This small molecule binds to this protein.
Small molecule (SMILES): CCO/N=C/c1ccc(OCC[C@@H](C)CCN2CCN(c3ccncc3)C2=O)cc1

Sequence of chain 7.C:
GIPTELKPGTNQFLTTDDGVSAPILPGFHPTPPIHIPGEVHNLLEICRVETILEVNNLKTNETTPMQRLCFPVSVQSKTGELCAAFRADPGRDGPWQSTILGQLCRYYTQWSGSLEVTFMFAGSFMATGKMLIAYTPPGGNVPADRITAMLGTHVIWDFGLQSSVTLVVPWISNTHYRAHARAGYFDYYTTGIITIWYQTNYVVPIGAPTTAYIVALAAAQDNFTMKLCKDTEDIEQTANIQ

Binding-site contacts:
Ligand atom CAR contacts residue ASN228 of chain 6.A at 3.7 Å.
Ligand atom CAA contacts residue PRO177 of chain 6.A at 3.2 Å (hydrophobic).
Ligand atom CAX contacts residue ASN228 of chain 6.A at 3.8 Å.
Ligand atom CAR contacts residue TYR201 of chain 6.A at 3.5 Å (hydrophobic).
Ligand atom CBA contacts residue TRP203 of chain 6.A at 3.8 Å (hydrophobic).
Ligand atom OAW contacts residue MET195 of chain 6.A at 3.4 Å.
Ligand atom CAH contacts residue MET114 of chain 6.A at 3.5 Å (hydrophobic).
Ligand atom CAK contacts residue PHE135 of chain 6.A at 3.3 Å (hydrophobic).
Ligand atom CAI contacts residue PHE135 of chain 6.A at 3.5 Å (hydrophobic).
Ligand atom CAZ contacts residue ILE111 of chain 6.A at 3.9 Å (hydrophobic).
Ligand atom CAM contacts residue TYR155 of chain 6.A at 3.9 Å (hydrophobic).
Ligand atom CAE contacts residue ASN228 of chain 6.A at 3.6 Å.
Ligand atom NBD contacts residue TRP203 of chain 6.A at 3.6 Å.
Ligand atom NAU contacts residue MET114 of chain 6.A at 3.9 Å.
Ligand atom NAT contacts residue TYR155 of chain 6.A at 3.9 Å.
Ligand atom CAQ contacts residue LEU113 of chain 6.A at 3.6 Å (hydrophobic).
Ligand atom CAG contacts residue GLN202 of chain 6.A at 3.5 Å.
Ligand atom CAN contacts residue ILE111 of chain 6.A at 3.8 Å (hydrophobic).
Ligand atom CAF contacts residue MET114 of chain 6.A at 3.1 Å (hydrophobic).
Ligand atom CAA contacts residue VAL179 of chain 6.A at 3.5 Å (hydrophobic).
Ligand atom CAP contacts residue LEU113 of chain 6.A at 3.6 Å (hydrophobic).
Ligand atom CAS contacts residue TYR201 of chain 6.A at 3.9 Å (hydrophobic).
Ligand atom CAO contacts residue MET230 of chain 6.A at 3.6 Å (hydrophobic).
Ligand atom CAG contacts residue TRP203 of chain 6.A at 3.7 Å (hydrophobic).
Ligand atom CAG contacts residue ASN228 of chain 6.A at 3.3 Å.
Ligand atom OAC contacts residue LEU113 of chain 6.A at 3.4 Å (h-bond).
Ligand atom CAF contacts residue ASP112 of chain 6.A at 3.9 Å.
Ligand atom CAS contacts residue ASN228 of chain 6.A at 3.5 Å.
Ligand atom CAL contacts residue ILE111 of chain 6.A at 3.9 Å (hydrophobic).
Ligand atom CAE contacts residue GLN202 of chain 6.A at 3.6 Å.
Ligand atom CAN contacts residue PHE135 of chain 6.A at 3.8 Å (hydrophobic).
Ligand atom NBC contacts residue ASN228 of chain 6.A at 3.7 Å.
Ligand atom CBB contacts residue LEU113 of chain 6.A at 3.7 Å (hydrophobic).
Ligand atom CAD contacts residue PHE137 of chain 6.A at 3.9 Å (hydrophobic).
Ligand atom CAJ contacts residue TYR155 of chain 6.A at 3.5 Å (hydrophobic).
Ligand atom CBA contacts residue ASN228 of chain 6.A at 3.7 Å.
Ligand atom CAS contacts residue TRP203 of chain 6.A at 3.4 Å (hydrophobic).
Ligand atom NBD contacts residue ASN228 of chain 6.A at 3.7 Å.
Ligand atom OAC contacts residue ASP112 of chain 6.A at 3.8 Å.
Ligand atom CAL contacts residue TYR155 of chain 6.A at 3.4 Å (hydrophobic).

Sequence of chain 6.C:
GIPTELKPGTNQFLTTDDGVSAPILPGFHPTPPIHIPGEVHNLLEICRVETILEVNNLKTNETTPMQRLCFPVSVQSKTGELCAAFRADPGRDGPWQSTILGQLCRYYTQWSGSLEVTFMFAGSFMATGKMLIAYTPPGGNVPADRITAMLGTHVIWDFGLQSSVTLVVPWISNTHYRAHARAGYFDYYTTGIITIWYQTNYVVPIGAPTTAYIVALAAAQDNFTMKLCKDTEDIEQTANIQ

Sequence of chain 6.A:
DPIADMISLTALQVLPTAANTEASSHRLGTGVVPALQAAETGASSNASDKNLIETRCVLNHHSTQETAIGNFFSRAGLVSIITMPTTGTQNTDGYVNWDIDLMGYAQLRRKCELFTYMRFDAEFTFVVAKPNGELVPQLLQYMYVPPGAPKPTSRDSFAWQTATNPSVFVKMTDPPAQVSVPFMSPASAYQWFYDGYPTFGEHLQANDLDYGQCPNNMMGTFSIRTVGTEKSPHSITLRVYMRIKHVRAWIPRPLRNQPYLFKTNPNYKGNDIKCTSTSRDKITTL